Sequence of chain 1.B:
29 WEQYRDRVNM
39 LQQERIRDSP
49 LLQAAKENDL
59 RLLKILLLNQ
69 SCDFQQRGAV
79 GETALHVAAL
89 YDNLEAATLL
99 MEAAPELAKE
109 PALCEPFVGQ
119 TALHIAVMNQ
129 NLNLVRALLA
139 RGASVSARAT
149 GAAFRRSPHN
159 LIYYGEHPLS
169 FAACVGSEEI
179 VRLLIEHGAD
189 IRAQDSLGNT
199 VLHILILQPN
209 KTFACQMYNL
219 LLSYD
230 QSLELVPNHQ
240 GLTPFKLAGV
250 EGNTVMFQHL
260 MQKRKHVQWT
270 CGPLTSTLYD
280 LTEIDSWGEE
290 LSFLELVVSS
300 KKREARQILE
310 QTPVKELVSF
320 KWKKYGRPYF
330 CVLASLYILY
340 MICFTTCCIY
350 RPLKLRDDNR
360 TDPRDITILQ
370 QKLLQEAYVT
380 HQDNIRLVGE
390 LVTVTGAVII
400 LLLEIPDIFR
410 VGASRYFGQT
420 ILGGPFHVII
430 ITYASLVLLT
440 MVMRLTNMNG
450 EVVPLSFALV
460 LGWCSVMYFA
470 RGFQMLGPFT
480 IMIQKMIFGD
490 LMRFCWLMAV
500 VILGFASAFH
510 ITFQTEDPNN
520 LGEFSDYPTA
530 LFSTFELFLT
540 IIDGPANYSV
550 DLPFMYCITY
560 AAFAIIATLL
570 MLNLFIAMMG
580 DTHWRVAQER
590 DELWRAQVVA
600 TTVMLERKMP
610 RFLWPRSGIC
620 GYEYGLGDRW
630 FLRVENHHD

The small molecule below binds the protein below.
Small molecule (SMILES): O=C(CCN1C(=O)COc2ccccc21)OCc1nc2scc(-c3ccccc3)c2c(=O)[nH]1

Binding-site contacts:
Ligand atom C25 contacts residue ILE565 of chain 1.B at 3.6 Å (hydrophobic).
Ligand atom C14 contacts residue TRP495 of chain 1.D at 3.4 Å (hydrophobic).
Ligand atom N19 contacts residue MET491 of chain 1.D at 3.4 Å.
Ligand atom C17 contacts residue LEU490 of chain 1.D at 3.6 Å (hydrophobic).
Ligand atom S21 contacts residue MET491 of chain 1.D at 4.3 Å.
Ligand atom C15 contacts residue MET491 of chain 1.D at 4.4 Å (hydrophobic).
Ligand atom S21 contacts residue PHE487 of chain 1.D at 3.6 Å.
Ligand atom O16 contacts residue CYS494 of chain 1.D at 3.2 Å.
Ligand atom C20 contacts residue MET491 of chain 1.D at 4.2 Å (hydrophobic).
Ligand atom C26 contacts residue ILE565 of chain 1.B at 3.7 Å (hydrophobic).
Ligand atom C13 contacts residue MET491 of chain 1.D at 3.9 Å (hydrophobic).
Ligand atom C04 contacts residue TRP495 of chain 1.D at 4.3 Å (hydrophobic).
Ligand atom O16 contacts residue LEU490 of chain 1.D at 4.3 Å.
Ligand atom C02 contacts residue CYS494 of chain 1.D at 4.2 Å (hydrophobic).
Ligand atom C03 contacts residue TRP495 of chain 1.D at 3.5 Å (hydrophobic).
Ligand atom C14 contacts residue MET491 of chain 1.D at 3.8 Å (hydrophobic).
Ligand atom C18 contacts residue MET491 of chain 1.D at 4.2 Å (hydrophobic).
Ligand atom C17 contacts residue MET491 of chain 1.D at 3.8 Å (hydrophobic).
Ligand atom C22 contacts residue PHE487 of chain 1.D at 4.5 Å (hydrophobic).
Ligand atom O32 contacts residue ILE564 of chain 1.B at 4.4 Å.
Ligand atom C13 contacts residue TRP495 of chain 1.D at 3.9 Å (hydrophobic).
Ligand atom C17 contacts residue CYS494 of chain 1.D at 3.8 Å (hydrophobic).

Sequence of chain 1.D:
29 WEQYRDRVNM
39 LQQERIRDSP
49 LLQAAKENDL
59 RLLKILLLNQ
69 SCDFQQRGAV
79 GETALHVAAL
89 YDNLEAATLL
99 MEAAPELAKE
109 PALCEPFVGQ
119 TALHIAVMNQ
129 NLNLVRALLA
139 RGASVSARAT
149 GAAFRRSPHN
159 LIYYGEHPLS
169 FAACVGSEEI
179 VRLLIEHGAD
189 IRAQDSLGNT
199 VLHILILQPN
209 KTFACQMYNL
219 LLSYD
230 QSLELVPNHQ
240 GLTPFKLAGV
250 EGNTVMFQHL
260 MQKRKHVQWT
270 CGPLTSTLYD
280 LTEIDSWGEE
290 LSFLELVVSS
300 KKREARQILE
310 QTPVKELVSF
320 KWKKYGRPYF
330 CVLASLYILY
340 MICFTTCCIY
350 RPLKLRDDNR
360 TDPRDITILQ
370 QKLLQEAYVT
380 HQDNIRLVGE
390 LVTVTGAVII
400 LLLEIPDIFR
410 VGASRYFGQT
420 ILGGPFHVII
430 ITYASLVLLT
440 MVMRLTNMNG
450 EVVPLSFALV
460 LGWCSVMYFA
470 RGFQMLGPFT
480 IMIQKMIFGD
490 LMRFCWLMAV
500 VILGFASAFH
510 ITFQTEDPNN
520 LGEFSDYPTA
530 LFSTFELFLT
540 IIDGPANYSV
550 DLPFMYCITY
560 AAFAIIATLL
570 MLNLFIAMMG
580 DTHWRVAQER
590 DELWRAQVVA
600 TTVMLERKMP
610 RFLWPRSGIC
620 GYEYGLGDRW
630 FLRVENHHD